The protein below binds the small molecule below.
Small molecule (SMILES): O=c1[nH]cnc2c1ncn2[C@@H]1O[C@H](COP(=O)(O)O)[C@@H](O)[C@H]1O

Sequence of chain 1.G:
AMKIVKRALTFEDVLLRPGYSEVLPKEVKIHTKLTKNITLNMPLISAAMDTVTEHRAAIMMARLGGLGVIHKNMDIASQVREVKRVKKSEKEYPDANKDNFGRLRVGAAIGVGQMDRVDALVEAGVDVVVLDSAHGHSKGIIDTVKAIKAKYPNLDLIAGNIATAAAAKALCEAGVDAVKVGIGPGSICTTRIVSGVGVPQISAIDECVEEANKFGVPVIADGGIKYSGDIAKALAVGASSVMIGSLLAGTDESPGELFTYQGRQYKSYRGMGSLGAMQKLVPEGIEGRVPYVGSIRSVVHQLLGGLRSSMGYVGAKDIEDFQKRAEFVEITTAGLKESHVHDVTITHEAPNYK

Binding-site contacts:
Ligand atom P contacts residue TYR302 of chain 1.G at 3.6 Å.
Ligand atom N1 contacts residue 8L11 of chain 1.HA at 3.5 Å (h-bond).
Ligand atom C6 contacts residue MET305 of chain 1.G at 3.7 Å (hydrophobic).
Ligand atom O5' contacts residue GLY256 of chain 1.G at 3.5 Å.
Ligand atom O2P contacts residue ILE277 of chain 1.G at 3.7 Å.
Ligand atom C2 contacts residue GLU332 of chain 1.G at 3.5 Å.
Ligand atom O3' contacts residue ASP255 of chain 1.G at 2.5 Å (salt-bridge).
Ligand atom O2' contacts residue ASN194 of chain 1.G at 3.7 Å.
Ligand atom C2' contacts residue ASP255 of chain 1.G at 3.5 Å.
Ligand atom O2' contacts residue ASP255 of chain 1.G at 2.3 Å (salt-bridge).
Ligand atom C8 contacts residue MET72 of chain 1.G at 3.5 Å (hydrophobic).
Ligand atom O3' contacts residue ALA70 of chain 1.G at 3.4 Å.
Ligand atom O3' contacts residue MET276 of chain 1.G at 3.5 Å (h-bond).
Ligand atom O6 contacts residue GLY333 of chain 1.G at 3.5 Å.
Ligand atom O6 contacts residue MET305 of chain 1.G at 3.0 Å (h-bond).
Ligand atom N7 contacts residue GLY304 of chain 1.G at 3.5 Å.
Ligand atom N7 contacts residue ILE221 of chain 1.G at 3.6 Å.
Ligand atom N3 contacts residue CYS222 of chain 1.G at 3.6 Å.
Ligand atom N1 contacts residue GLU332 of chain 1.G at 2.8 Å (salt-bridge).
Ligand atom O2P contacts residue SER279 of chain 1.G at 3.6 Å.
Ligand atom O6 contacts residue GLY304 of chain 1.G at 3.1 Å.
Ligand atom O3P contacts residue SER220 of chain 1.G at 3.1 Å (h-bond).
Ligand atom C4' contacts residue ASP255 of chain 1.G at 3.5 Å.
Ligand atom O5' contacts residue GLY219 of chain 1.G at 3.6 Å.
Ligand atom C6 contacts residue GLY306 of chain 1.G at 3.5 Å.
Ligand atom O6 contacts residue GLY306 of chain 1.G at 2.6 Å (h-bond).
Ligand atom C3' contacts residue ASP255 of chain 1.G at 3.5 Å.
Ligand atom C2 contacts residue CYS222 of chain 1.G at 3.3 Å (hydrophobic).
Ligand atom O1P contacts residue SER279 of chain 1.G at 3.2 Å (h-bond).
Ligand atom O1P contacts residue SER220 of chain 1.G at 2.9 Å (h-bond).
Ligand atom N3 contacts residue 8L11 of chain 1.HA at 3.7 Å.
Ligand atom O3P contacts residue GLY257 of chain 1.G at 3.0 Å (h-bond).
Ligand atom O2P contacts residue GLY278 of chain 1.G at 2.8 Å (h-bond).
Ligand atom C5 contacts residue MET305 of chain 1.G at 3.6 Å (hydrophobic).
Ligand atom O1P contacts residue TYR302 of chain 1.G at 2.4 Å (h-bond).
Ligand atom C5' contacts residue TYR302 of chain 1.G at 3.7 Å (hydrophobic).
Ligand atom N7 contacts residue MET305 of chain 1.G at 2.9 Å (h-bond).
Ligand atom C2 contacts residue 8L11 of chain 1.HA at 3.1 Å.
Ligand atom O3P contacts residue GLY219 of chain 1.G at 3.7 Å.
Ligand atom C5 contacts residue ILE221 of chain 1.G at 3.6 Å (hydrophobic).